This small molecule binds to this protein.
Small molecule (SMILES): CC(=O)N[C@@H]1[C@@H](O)[C@H](O)[C@@H](CO)O[C@H]1O

Binding-site contacts:
Ligand atom O5 contacts residue ASN100 of chain 1.C at 2.5 Å (h-bond).
Ligand atom C8 contacts residue ASN168 of chain 1.C at 3.1 Å.
Ligand atom O7 contacts residue ASN100 of chain 1.C at 3.4 Å (h-bond).
Ligand atom C5 contacts residue ASN100 of chain 1.C at 3.9 Å.
Ligand atom C8 contacts residue THR167 of chain 1.C at 4.5 Å.
Ligand atom C7 contacts residue ASN100 of chain 1.C at 3.3 Å.
Ligand atom C4 contacts residue ASN100 of chain 1.C at 4.4 Å.
Ligand atom C8 contacts residue ASN100 of chain 1.C at 3.7 Å.
Ligand atom C1 contacts residue ASN100 of chain 1.C at 1.5 Å.
Ligand atom C3 contacts residue ASN100 of chain 1.C at 3.9 Å.
Ligand atom C2 contacts residue ASN100 of chain 1.C at 2.6 Å.
Ligand atom N2 contacts residue ASN100 of chain 1.C at 3.0 Å (h-bond).

Sequence of chain 1.C:
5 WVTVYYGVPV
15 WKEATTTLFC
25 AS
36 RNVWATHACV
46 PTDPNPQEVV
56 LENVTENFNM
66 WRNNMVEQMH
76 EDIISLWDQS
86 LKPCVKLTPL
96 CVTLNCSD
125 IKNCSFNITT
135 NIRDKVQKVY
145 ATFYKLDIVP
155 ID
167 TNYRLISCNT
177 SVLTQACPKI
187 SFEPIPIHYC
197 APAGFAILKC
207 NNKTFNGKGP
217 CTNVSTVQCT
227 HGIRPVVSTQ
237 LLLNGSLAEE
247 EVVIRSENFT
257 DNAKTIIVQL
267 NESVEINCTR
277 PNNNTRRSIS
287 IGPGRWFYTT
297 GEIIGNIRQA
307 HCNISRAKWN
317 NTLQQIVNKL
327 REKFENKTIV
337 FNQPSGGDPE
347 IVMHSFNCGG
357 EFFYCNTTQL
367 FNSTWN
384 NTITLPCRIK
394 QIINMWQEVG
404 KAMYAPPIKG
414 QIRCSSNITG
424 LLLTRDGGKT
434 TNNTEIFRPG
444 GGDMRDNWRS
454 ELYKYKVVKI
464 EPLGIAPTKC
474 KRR